Sequence of chain 1.E:
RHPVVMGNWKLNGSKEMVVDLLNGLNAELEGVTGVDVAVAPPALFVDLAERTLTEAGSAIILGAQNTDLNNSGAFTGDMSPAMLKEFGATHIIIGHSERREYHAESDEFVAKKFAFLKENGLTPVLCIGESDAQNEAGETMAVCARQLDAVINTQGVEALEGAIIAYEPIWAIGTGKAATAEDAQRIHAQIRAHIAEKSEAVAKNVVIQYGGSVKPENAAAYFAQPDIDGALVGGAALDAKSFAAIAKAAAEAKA

Binding-site contacts:
Ligand atom O3P contacts residue SER214 of chain 1.E at 4.1 Å.
Ligand atom O3P contacts residue VAL234 of chain 1.E at 4.1 Å.
Ligand atom O4P contacts residue ILE174 of chain 1.E at 3.6 Å.
Ligand atom O1P contacts residue ILE174 of chain 1.E at 4.0 Å.
Ligand atom C2 contacts residue GLY235 of chain 1.E at 4.1 Å.
Ligand atom O2 contacts residue ASN9 of chain 1.E at 3.7 Å.
Ligand atom C1 contacts residue HIS97 of chain 1.E at 3.6 Å.
Ligand atom P contacts residue GLY175 of chain 1.E at 3.9 Å.
Ligand atom O1 contacts residue HIS97 of chain 1.E at 3.8 Å.
Ligand atom O2 contacts residue LYS11 of chain 1.E at 3.0 Å (salt-bridge).
Ligand atom O1P contacts residue GLY236 of chain 1.E at 4.3 Å.
Ligand atom C1 contacts residue LYS11 of chain 1.E at 3.9 Å.
Ligand atom O4P contacts residue GLY175 of chain 1.E at 2.9 Å (h-bond).
Ligand atom C1 contacts residue GLY235 of chain 1.E at 4.3 Å.
Ligand atom O1 contacts residue GLY212 of chain 1.E at 3.9 Å.
Ligand atom C2 contacts residue GLY213 of chain 1.E at 3.8 Å.
Ligand atom O1 contacts residue GLU169 of chain 1.E at 2.4 Å (salt-bridge).
Ligand atom O1P contacts residue GLY175 of chain 1.E at 4.2 Å.
Ligand atom O2P contacts residue GLY235 of chain 1.E at 3.9 Å.
Ligand atom O4P contacts residue SER214 of chain 1.E at 3.6 Å.
Ligand atom O1 contacts residue LEU233 of chain 1.E at 3.5 Å (h-bond).
Ligand atom C2 contacts residue LYS11 of chain 1.E at 4.1 Å.
Ligand atom P contacts residue GLY213 of chain 1.E at 4.0 Å.
Ligand atom O3P contacts residue GLY235 of chain 1.E at 3.0 Å (h-bond).
Ligand atom O3P contacts residue GLY213 of chain 1.E at 3.6 Å (h-bond).
Ligand atom C1 contacts residue GLU169 of chain 1.E at 3.5 Å.
Ligand atom C2 contacts residue GLU169 of chain 1.E at 4.3 Å.
Ligand atom O1P contacts residue GLY235 of chain 1.E at 3.5 Å.
Ligand atom P contacts residue GLY235 of chain 1.E at 3.9 Å.
Ligand atom P contacts residue GLY236 of chain 1.E at 3.8 Å.
Ligand atom O4P contacts residue GLY213 of chain 1.E at 3.3 Å (h-bond).
Ligand atom O3P contacts residue GLY236 of chain 1.E at 3.7 Å.
Ligand atom C2 contacts residue GLY212 of chain 1.E at 3.8 Å.
Ligand atom C2 contacts residue ILE174 of chain 1.E at 3.9 Å (hydrophobic).
Ligand atom O2P contacts residue GLY236 of chain 1.E at 3.1 Å (h-bond).
Ligand atom O2 contacts residue HIS97 of chain 1.E at 2.9 Å (h-bond).
Ligand atom O4P contacts residue ALA173 of chain 1.E at 3.7 Å.
Ligand atom O2 contacts residue GLU169 of chain 1.E at 4.2 Å.
Ligand atom O1P contacts residue LYS11 of chain 1.E at 3.5 Å (salt-bridge).
Ligand atom O2P contacts residue GLY175 of chain 1.E at 3.9 Å.

A small-molecule ligand and the protein it binds are described below.
Small molecule (SMILES): O=C(O)COP(=O)(O)O